Sequence of chain 1.A:
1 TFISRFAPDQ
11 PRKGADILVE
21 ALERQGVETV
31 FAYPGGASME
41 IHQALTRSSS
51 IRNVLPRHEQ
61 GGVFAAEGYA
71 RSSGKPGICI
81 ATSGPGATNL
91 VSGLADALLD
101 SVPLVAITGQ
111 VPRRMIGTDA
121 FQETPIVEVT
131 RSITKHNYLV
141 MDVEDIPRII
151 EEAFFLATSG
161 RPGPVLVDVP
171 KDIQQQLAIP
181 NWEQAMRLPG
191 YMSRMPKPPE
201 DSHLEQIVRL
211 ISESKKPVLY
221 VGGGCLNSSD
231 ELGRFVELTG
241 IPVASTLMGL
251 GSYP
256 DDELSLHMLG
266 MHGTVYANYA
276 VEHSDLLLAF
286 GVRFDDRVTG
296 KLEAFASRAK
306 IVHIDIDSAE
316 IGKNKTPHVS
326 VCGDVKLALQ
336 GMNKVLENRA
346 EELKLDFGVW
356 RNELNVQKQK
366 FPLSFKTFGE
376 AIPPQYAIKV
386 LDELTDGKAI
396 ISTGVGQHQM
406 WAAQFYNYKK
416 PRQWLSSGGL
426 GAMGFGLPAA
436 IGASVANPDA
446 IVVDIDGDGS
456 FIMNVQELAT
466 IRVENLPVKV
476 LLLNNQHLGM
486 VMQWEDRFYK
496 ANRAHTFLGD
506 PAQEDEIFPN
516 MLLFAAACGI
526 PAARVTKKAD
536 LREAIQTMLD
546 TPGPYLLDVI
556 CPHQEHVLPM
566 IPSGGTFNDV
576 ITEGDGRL

Binding-site contacts:
Ligand atom O1A contacts residue SER455 of chain 4.A at 2.5 Å (h-bond).
Ligand atom CM4 contacts residue PRO34 of chain 1.A at 3.2 Å (hydrophobic).
Ligand atom S1 contacts residue GLY401 of chain 4.A at 3.5 Å.
Ligand atom O7 contacts residue LEU483 of chain 4.A at 3.4 Å.
Ligand atom C7 contacts residue MET428 of chain 4.A at 3.6 Å (hydrophobic).
Ligand atom N3' contacts residue PRO85 of chain 1.A at 3.5 Å.
Ligand atom O3A contacts residue MG1 of chain 4.B at 3.4 Å.
Ligand atom C4 contacts residue MET428 of chain 4.A at 3.5 Å (hydrophobic).
Ligand atom O2A contacts residue HIS482 of chain 4.A at 3.1 Å (h-bond).
Ligand atom O1B contacts residue MET485 of chain 4.A at 3.2 Å (h-bond).
Ligand atom PB contacts residue MG1 of chain 4.B at 3.2 Å.
Ligand atom O1A contacts residue VAL400 of chain 4.A at 3.5 Å (h-bond).
Ligand atom O1B contacts residue GLY484 of chain 4.A at 3.5 Å (h-bond).
Ligand atom O2B contacts residue GLY484 of chain 4.A at 2.7 Å (h-bond).
Ligand atom N4' contacts residue GLN122 of chain 1.A at 3.1 Å (h-bond).
Ligand atom O3B contacts residue HIS403 of chain 4.A at 3.0 Å (h-bond).
Ligand atom O2B contacts residue MG1 of chain 4.B at 2.1 Å.
Ligand atom O3A contacts residue HIS403 of chain 4.A at 2.9 Å (h-bond).
Ligand atom CM2 contacts residue MET428 of chain 4.A at 3.5 Å (hydrophobic).
Ligand atom N3' contacts residue MET428 of chain 4.A at 3.2 Å (h-bond).
Ligand atom C6' contacts residue GLU59 of chain 1.A at 3.2 Å.
Ligand atom C5' contacts residue MET428 of chain 4.A at 3.6 Å (hydrophobic).
Ligand atom O2A contacts residue GLY454 of chain 4.A at 3.0 Å (h-bond).
Ligand atom O1B contacts residue GLN402 of chain 4.A at 2.6 Å (h-bond).
Ligand atom O3B contacts residue GLN402 of chain 4.A at 3.5 Å (h-bond).
Ligand atom O2A contacts residue MG1 of chain 4.B at 2.1 Å.
Ligand atom PA contacts residue MG1 of chain 4.B at 3.2 Å.
Ligand atom O2B contacts residue HIS482 of chain 4.A at 3.1 Å (h-bond).
Ligand atom CM2 contacts residue ASN89 of chain 1.A at 3.4 Å.
Ligand atom O1B contacts residue GLY401 of chain 4.A at 3.2 Å.
Ligand atom PB contacts residue HIS403 of chain 4.A at 3.6 Å.
Ligand atom O2B contacts residue ASN480 of chain 4.A at 2.8 Å (h-bond).
Ligand atom C4' contacts residue MET428 of chain 4.A at 3.5 Å (hydrophobic).
Ligand atom PB contacts residue GLN402 of chain 4.A at 3.6 Å.
Ligand atom N4' contacts residue GLY426 of chain 4.A at 2.9 Å (h-bond).
Ligand atom O2A contacts residue ASP453 of chain 4.A at 2.9 Å (salt-bridge).
Ligand atom O3B contacts residue ASN480 of chain 4.A at 3.6 Å (h-bond).
Ligand atom S1 contacts residue VAL400 of chain 4.A at 3.2 Å (h-bond).
Ligand atom C7 contacts residue VAL400 of chain 4.A at 3.4 Å (hydrophobic).
Ligand atom N1' contacts residue GLU59 of chain 1.A at 2.9 Å (salt-bridge).

This protein binds this small molecule.
Small molecule (SMILES): C/C(NCc1cnc(C)nc1N)=C(/S)CCO[P](=O)([O-])O[P](=O)([O-])O

Sequence of chain 4.A:
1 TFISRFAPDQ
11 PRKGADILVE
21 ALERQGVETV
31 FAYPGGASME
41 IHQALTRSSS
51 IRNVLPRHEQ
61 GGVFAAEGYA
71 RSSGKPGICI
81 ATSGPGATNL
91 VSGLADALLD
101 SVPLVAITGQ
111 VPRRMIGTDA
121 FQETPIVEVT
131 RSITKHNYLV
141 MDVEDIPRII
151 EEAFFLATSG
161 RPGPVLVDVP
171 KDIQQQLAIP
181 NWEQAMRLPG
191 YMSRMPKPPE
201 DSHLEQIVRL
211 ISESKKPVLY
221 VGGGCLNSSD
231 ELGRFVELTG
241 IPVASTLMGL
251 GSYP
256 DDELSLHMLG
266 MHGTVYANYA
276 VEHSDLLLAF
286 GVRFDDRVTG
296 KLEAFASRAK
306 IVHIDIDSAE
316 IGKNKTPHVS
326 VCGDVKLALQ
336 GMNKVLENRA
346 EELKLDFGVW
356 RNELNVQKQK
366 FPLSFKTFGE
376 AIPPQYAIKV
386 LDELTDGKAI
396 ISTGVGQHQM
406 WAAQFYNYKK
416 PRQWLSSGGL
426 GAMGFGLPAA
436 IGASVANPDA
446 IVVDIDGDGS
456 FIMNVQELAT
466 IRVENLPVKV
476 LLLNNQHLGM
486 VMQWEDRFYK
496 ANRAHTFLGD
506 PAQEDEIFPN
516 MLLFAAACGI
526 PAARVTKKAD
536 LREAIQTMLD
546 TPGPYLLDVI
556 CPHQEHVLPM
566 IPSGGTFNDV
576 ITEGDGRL